Sequence of chain 2.A:
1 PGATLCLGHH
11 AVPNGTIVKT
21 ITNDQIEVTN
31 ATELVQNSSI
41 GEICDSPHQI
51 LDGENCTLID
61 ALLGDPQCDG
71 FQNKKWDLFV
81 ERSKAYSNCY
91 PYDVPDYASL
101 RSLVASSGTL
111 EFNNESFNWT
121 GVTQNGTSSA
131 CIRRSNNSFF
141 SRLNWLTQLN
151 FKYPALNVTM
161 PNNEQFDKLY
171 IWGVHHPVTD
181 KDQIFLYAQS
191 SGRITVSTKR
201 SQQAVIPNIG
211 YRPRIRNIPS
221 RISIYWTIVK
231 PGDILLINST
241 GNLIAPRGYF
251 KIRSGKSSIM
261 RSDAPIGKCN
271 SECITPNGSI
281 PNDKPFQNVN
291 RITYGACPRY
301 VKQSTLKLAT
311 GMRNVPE

Sequence of chain 1.A:
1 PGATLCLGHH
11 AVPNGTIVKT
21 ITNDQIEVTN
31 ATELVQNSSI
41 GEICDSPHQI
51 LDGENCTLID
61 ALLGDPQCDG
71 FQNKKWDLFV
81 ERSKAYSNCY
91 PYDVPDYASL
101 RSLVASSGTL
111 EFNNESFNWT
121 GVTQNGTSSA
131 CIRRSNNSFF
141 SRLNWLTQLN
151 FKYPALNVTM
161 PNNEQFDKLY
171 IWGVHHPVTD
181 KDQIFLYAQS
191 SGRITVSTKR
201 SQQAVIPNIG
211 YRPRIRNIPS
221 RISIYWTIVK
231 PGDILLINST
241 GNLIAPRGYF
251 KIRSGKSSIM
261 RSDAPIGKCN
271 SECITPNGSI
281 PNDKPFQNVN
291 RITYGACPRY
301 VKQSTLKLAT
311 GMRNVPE

Binding-site contacts:
Ligand atom O5 contacts residue ASN157 of chain 2.A at 3.4 Å.
Ligand atom C6 contacts residue NAG1 of chain 2.E at 3.7 Å.
Ligand atom C4 contacts residue ASN238 of chain 2.A at 4.3 Å.
Ligand atom C2 contacts residue ALA155 of chain 2.A at 4.1 Å (hydrophobic).
Ligand atom C7 contacts residue SER239 of chain 2.A at 4.0 Å.
Ligand atom O6 contacts residue ALA155 of chain 2.A at 3.5 Å (h-bond).
Ligand atom C8 contacts residue THR195 of chain 2.A at 4.3 Å.
Ligand atom C2 contacts residue ASN238 of chain 2.A at 2.5 Å.
Ligand atom C8 contacts residue ILE209 of chain 1.A at 3.4 Å (hydrophobic).
Ligand atom N2 contacts residue ASN238 of chain 2.A at 2.9 Å (h-bond).
Ligand atom C3 contacts residue ALA155 of chain 2.A at 4.0 Å (hydrophobic).
Ligand atom C7 contacts residue THR240 of chain 2.A at 3.8 Å.
Ligand atom O7 contacts residue THR240 of chain 2.A at 3.2 Å.
Ligand atom C5 contacts residue ASN157 of chain 2.A at 4.2 Å.
Ligand atom N2 contacts residue THR240 of chain 2.A at 4.3 Å.
Ligand atom O6 contacts residue ASN157 of chain 2.A at 3.9 Å.
Ligand atom C6 contacts residue ASN157 of chain 2.A at 4.0 Å.
Ligand atom O7 contacts residue SER239 of chain 2.A at 3.1 Å (h-bond).
Ligand atom C1 contacts residue LEU156 of chain 2.A at 3.8 Å (hydrophobic).
Ligand atom C1 contacts residue TYR211 of chain 1.A at 4.3 Å (hydrophobic).
Ligand atom C7 contacts residue ASN238 of chain 2.A at 3.3 Å.
Ligand atom O5 contacts residue LEU156 of chain 2.A at 3.6 Å.
Ligand atom O5 contacts residue ALA155 of chain 2.A at 4.0 Å.
Ligand atom O3 contacts residue THR240 of chain 2.A at 3.8 Å.
Ligand atom C1 contacts residue ASN157 of chain 2.A at 4.1 Å.
Ligand atom O5 contacts residue ASN238 of chain 2.A at 2.4 Å (h-bond).
Ligand atom O7 contacts residue NAG1 of chain 2.E at 4.3 Å.
Ligand atom C5 contacts residue ALA155 of chain 2.A at 4.2 Å (hydrophobic).
Ligand atom C8 contacts residue NAG1 of chain 2.E at 3.9 Å.
Ligand atom C5 contacts residue ASN238 of chain 2.A at 3.7 Å.
Ligand atom O3 contacts residue ALA155 of chain 2.A at 3.8 Å.
Ligand atom C8 contacts residue ARG193 of chain 2.A at 4.0 Å.
Ligand atom C7 contacts residue NAG1 of chain 2.E at 4.3 Å.
Ligand atom C4 contacts residue ALA155 of chain 2.A at 3.6 Å (hydrophobic).
Ligand atom C1 contacts residue ALA155 of chain 2.A at 3.9 Å (hydrophobic).
Ligand atom C3 contacts residue ASN238 of chain 2.A at 3.9 Å.
Ligand atom C5 contacts residue TYR211 of chain 1.A at 4.3 Å (hydrophobic).
Ligand atom C8 contacts residue ASN238 of chain 2.A at 3.9 Å.
Ligand atom O7 contacts residue ASN238 of chain 2.A at 3.4 Å.
Ligand atom C1 contacts residue ASN238 of chain 2.A at 1.5 Å.

A small-molecule ligand and the protein it binds are described below.
Small molecule (SMILES): CC(=O)N[C@H]1[C@H](O[C@H]2[C@H](O)[C@@H](NC(C)=O)CO[C@@H]2CO)O[C@H](CO)[C@@H](O[C@@H]2O[C@H](CO)[C@@H](O)[C@H](O[C@H]3O[C@H](CO)[C@@H](O)[C@H](O)[C@@H]3O)[C@@H]2O)[C@@H]1O